The protein below binds the small molecule below.
Small molecule (SMILES): CC(C)(c1cc(Br)c(O)c(Br)c1)c1cc(Br)c(O)c(Br)c1

Sequence of chain 1.A:
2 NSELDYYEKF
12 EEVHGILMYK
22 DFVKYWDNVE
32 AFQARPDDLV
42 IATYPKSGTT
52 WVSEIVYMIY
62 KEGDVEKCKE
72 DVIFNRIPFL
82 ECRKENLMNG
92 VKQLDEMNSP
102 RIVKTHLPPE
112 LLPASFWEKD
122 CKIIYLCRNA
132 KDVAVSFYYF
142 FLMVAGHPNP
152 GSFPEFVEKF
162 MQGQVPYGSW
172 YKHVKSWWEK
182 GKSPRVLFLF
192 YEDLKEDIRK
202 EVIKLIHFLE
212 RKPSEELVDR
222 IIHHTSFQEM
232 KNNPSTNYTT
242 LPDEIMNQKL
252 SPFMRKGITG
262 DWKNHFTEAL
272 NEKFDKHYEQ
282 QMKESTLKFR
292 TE

Binding-site contacts:
Ligand atom CAA contacts residue TYR20 of chain 1.A at 4.0 Å (hydrophobic).
Ligand atom OAD contacts residue ILE246 of chain 1.A at 4.0 Å.
Ligand atom CAI contacts residue PHE80 of chain 1.A at 4.1 Å (hydrophobic).
Ligand atom CAP contacts residue PHE141 of chain 1.A at 3.8 Å (hydrophobic).
Ligand atom CAM contacts residue HIS107 of chain 1.A at 3.9 Å.
Ligand atom CAM contacts residue PHE80 of chain 1.A at 3.7 Å (hydrophobic).
Ligand atom BRAF contacts residue HIS107 of chain 1.A at 3.3 Å.
Ligand atom BRAE contacts residue LYS105 of chain 1.A at 3.2 Å.
Ligand atom CAJ contacts residue TYR20 of chain 1.A at 3.9 Å (hydrophobic).
Ligand atom BRAF contacts residue TYR168 of chain 1.A at 4.1 Å.
Ligand atom CAL contacts residue CYS83 of chain 1.A at 3.9 Å (hydrophobic).
Ligand atom CAP contacts residue PHE80 of chain 1.A at 3.7 Å (hydrophobic).
Ligand atom OAC contacts residue PHE80 of chain 1.A at 4.1 Å.
Ligand atom CAJ contacts residue PHE141 of chain 1.A at 3.7 Å (hydrophobic).
Ligand atom CAP contacts residue HIS107 of chain 1.A at 4.1 Å.
Ligand atom OAC contacts residue HIS107 of chain 1.A at 2.8 Å (h-bond).
Ligand atom BRAH contacts residue LYS85 of chain 1.A at 3.5 Å.
Ligand atom CAR contacts residue CYS83 of chain 1.A at 4.1 Å (hydrophobic).
Ligand atom CAB contacts residue HIS148 of chain 1.A at 3.7 Å.
Ligand atom CAM contacts residue LYS105 of chain 1.A at 3.8 Å.
Ligand atom CAO contacts residue PHE141 of chain 1.A at 3.8 Å (hydrophobic).
Ligand atom BRAG contacts residue MET247 of chain 1.A at 3.8 Å.
Ligand atom BRAH contacts residue MET89 of chain 1.A at 3.6 Å.
Ligand atom BRAG contacts residue VAL145 of chain 1.A at 4.0 Å.
Ligand atom CAK contacts residue VAL145 of chain 1.A at 3.6 Å (hydrophobic).
Ligand atom CAS contacts residue PHE141 of chain 1.A at 3.9 Å (hydrophobic).
Ligand atom CAO contacts residue LYS105 of chain 1.A at 3.9 Å.
Ligand atom BRAF contacts residue PRO46 of chain 1.A at 3.9 Å.
Ligand atom CAB contacts residue TYR20 of chain 1.A at 4.0 Å (hydrophobic).
Ligand atom CAO contacts residue PHE80 of chain 1.A at 3.9 Å (hydrophobic).
Ligand atom CAJ contacts residue PHE80 of chain 1.A at 4.0 Å (hydrophobic).
Ligand atom OAC contacts residue LYS105 of chain 1.A at 3.0 Å (salt-bridge).
Ligand atom BRAG contacts residue ILE246 of chain 1.A at 3.3 Å.
Ligand atom CAM contacts residue PHE141 of chain 1.A at 3.7 Å (hydrophobic).
Ligand atom BRAH contacts residue CYS83 of chain 1.A at 3.4 Å.
Ligand atom BRAE contacts residue TYR239 of chain 1.A at 3.7 Å.
Ligand atom CAA contacts residue PHE23 of chain 1.A at 3.3 Å (hydrophobic).
Ligand atom CAI contacts residue PHE141 of chain 1.A at 3.9 Å (hydrophobic).
Ligand atom CAB contacts residue VAL145 of chain 1.A at 3.5 Å (hydrophobic).
Ligand atom BRAF contacts residue TYR20 of chain 1.A at 3.9 Å.